Sequence of chain 42.Q:
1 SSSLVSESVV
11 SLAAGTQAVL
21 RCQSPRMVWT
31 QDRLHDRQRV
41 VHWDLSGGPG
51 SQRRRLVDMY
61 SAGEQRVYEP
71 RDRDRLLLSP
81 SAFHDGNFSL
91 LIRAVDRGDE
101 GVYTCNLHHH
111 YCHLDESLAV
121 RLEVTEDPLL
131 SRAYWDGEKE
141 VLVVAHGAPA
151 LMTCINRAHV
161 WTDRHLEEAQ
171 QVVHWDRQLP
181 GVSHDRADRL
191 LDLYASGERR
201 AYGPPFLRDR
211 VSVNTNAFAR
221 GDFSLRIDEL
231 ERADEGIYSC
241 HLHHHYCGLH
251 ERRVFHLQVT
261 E

The small molecule below binds the protein below.
Small molecule (SMILES): CC(=O)N[C@@H]1[C@@H](O)[C@H](O)[C@@H](CO)O[C@H]1O

Binding-site contacts:
Ligand atom O4 contacts residue LEU151 of chain 42.Q at 3.7 Å.
Ligand atom C6 contacts residue LEU151 of chain 42.Q at 3.8 Å (hydrophobic).
Ligand atom O7 contacts residue ASP85 of chain 42.Q at 4.3 Å.
Ligand atom C3 contacts residue ASN87 of chain 42.Q at 3.7 Å.
Ligand atom O5 contacts residue SER89 of chain 42.Q at 4.1 Å.
Ligand atom C1 contacts residue SER89 of chain 42.Q at 4.5 Å.
Ligand atom O5 contacts residue SER79 of chain 42.Q at 4.4 Å.
Ligand atom C5 contacts residue SER89 of chain 42.Q at 4.3 Å.
Ligand atom C7 contacts residue ASN87 of chain 42.Q at 3.6 Å.
Ligand atom C5 contacts residue ASN87 of chain 42.Q at 3.7 Å.
Ligand atom C1 contacts residue ASN87 of chain 42.Q at 1.4 Å.
Ligand atom O7 contacts residue ASN87 of chain 42.Q at 3.9 Å.
Ligand atom C2 contacts residue ASN87 of chain 42.Q at 2.4 Å.
Ligand atom N2 contacts residue ASN87 of chain 42.Q at 2.9 Å (h-bond).
Ligand atom O6 contacts residue LEU151 of chain 42.Q at 3.4 Å.
Ligand atom C4 contacts residue ASN87 of chain 42.Q at 4.2 Å.
Ligand atom C5 contacts residue LEU151 of chain 42.Q at 4.1 Å (hydrophobic).
Ligand atom C4 contacts residue LEU151 of chain 42.Q at 4.4 Å (hydrophobic).
Ligand atom O5 contacts residue ASN87 of chain 42.Q at 2.3 Å (h-bond).